Sequence of chain 26.B:
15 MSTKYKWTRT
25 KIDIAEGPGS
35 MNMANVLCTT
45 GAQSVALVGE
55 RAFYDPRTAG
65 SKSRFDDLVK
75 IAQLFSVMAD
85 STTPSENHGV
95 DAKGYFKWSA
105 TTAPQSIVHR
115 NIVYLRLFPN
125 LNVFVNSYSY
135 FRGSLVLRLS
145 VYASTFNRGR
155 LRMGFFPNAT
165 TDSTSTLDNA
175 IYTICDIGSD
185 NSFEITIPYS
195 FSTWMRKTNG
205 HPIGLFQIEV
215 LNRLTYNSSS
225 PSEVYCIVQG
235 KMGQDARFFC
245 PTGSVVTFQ

Binding-site contacts:
Ligand atom C2 contacts residue ALA56 of chain 26.B at 3.8 Å (hydrophobic).
Ligand atom OP2 contacts residue ARG55 of chain 26.B at 2.9 Å (salt-bridge).
Ligand atom P contacts residue THR17 of chain 29.B at 3.9 Å.
Ligand atom C6 contacts residue TYR58 of chain 26.B at 3.8 Å (hydrophobic).
Ligand atom N6 contacts residue TYR58 of chain 26.B at 3.5 Å (h-bond).
Ligand atom C2 contacts residue ARG55 of chain 26.B at 3.1 Å.
Ligand atom O2' contacts residue TYR19 of chain 28.B at 3.7 Å.
Ligand atom N3 contacts residue ARG55 of chain 26.B at 3.2 Å (salt-bridge).
Ligand atom O2 contacts residue TYR58 of chain 26.B at 3.6 Å.
Ligand atom N3 contacts residue TRP21 of chain 29.B at 3.2 Å.
Ligand atom O3' contacts residue TYR19 of chain 28.B at 3.0 Å (h-bond).
Ligand atom O2' contacts residue THR17 of chain 29.B at 2.8 Å.
Ligand atom N1 contacts residue ALA56 of chain 26.B at 3.2 Å (h-bond).
Ligand atom O2' contacts residue ARG55 of chain 26.B at 3.1 Å (salt-bridge).
Ligand atom C5' contacts residue ARG202 of chain 26.A at 3.9 Å.
Ligand atom OP1 contacts residue TYR19 of chain 28.B at 3.6 Å (h-bond).
Ligand atom O2' contacts residue THR44 of chain 26.B at 3.9 Å.
Ligand atom N1 contacts residue ARG68 of chain 26.B at 3.9 Å.
Ligand atom P contacts residue TYR19 of chain 28.B at 4.0 Å.
Ligand atom C2 contacts residue TRP21 of chain 29.B at 3.2 Å (hydrophobic).
Ligand atom O2' contacts residue CYS203 of chain 26.A at 3.3 Å (h-bond).
Ligand atom O4 contacts residue TRP21 of chain 29.B at 3.4 Å.
Ligand atom C4' contacts residue TYR19 of chain 28.B at 3.8 Å (hydrophobic).
Ligand atom O2' contacts residue LEU41 of chain 26.B at 3.8 Å.
Ligand atom C1' contacts residue ARG68 of chain 26.B at 3.8 Å.
Ligand atom O2' contacts residue ARG55 of chain 26.B at 3.8 Å.
Ligand atom OP2 contacts residue ARG202 of chain 26.A at 3.6 Å.
Ligand atom O4' contacts residue ARG68 of chain 26.B at 3.0 Å (salt-bridge).
Ligand atom N1 contacts residue TRP21 of chain 29.B at 3.8 Å.
Ligand atom C2' contacts residue ARG55 of chain 26.B at 3.4 Å.
Ligand atom OP1 contacts residue THR17 of chain 29.B at 3.7 Å.
Ligand atom C2' contacts residue THR17 of chain 29.B at 3.7 Å.
Ligand atom C2 contacts residue TYR58 of chain 26.B at 3.8 Å (hydrophobic).
Ligand atom O2 contacts residue TRP21 of chain 29.B at 2.9 Å.
Ligand atom OP1 contacts residue MET15 of chain 29.B at 3.1 Å.
Ligand atom OP2 contacts residue THR17 of chain 29.B at 3.5 Å.
Ligand atom O4' contacts residue ARG202 of chain 26.A at 3.9 Å.
Ligand atom C1' contacts residue TRP21 of chain 29.B at 3.9 Å (hydrophobic).
Ligand atom N1 contacts residue TYR58 of chain 26.B at 3.5 Å.
Ligand atom C4 contacts residue TRP21 of chain 29.B at 3.7 Å (hydrophobic).

Sequence of chain 28.B:
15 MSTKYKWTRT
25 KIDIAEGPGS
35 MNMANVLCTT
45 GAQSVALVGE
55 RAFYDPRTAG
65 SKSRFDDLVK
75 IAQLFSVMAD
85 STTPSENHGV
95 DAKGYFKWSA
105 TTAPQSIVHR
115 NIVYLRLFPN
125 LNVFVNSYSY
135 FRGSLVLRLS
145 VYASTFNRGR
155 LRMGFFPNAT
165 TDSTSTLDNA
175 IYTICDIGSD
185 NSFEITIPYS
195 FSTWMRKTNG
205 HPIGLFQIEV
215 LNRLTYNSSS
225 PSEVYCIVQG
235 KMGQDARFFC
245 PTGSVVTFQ

Sequence of chain 26.A:
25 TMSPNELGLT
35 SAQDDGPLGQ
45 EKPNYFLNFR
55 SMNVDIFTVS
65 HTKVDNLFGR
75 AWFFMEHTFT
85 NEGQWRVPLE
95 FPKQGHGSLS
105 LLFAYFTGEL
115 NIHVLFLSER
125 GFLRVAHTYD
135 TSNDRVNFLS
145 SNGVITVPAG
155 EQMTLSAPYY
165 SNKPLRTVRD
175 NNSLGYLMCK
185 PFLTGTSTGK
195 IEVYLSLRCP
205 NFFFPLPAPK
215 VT

Sequence of chain 29.B:
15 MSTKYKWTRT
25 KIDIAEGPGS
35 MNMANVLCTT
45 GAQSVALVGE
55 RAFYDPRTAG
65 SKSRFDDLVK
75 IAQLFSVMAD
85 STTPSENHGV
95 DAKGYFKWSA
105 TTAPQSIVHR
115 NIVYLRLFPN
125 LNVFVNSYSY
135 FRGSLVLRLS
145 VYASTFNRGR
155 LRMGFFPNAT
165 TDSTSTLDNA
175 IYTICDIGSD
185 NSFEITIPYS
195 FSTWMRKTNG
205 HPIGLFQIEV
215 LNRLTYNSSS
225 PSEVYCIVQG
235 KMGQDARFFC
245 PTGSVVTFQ

The protein below binds the small molecule below.
Small molecule (SMILES): Nc1ncnc2c1ncn2[C@@H]1O[C@H](CO)[C@@H](O[P](=O)(O)OC[C@H]2O[C@@H](n3ccc(=O)[nH]c3=O)[C@H](O)[C@@H]2O[P](=O)(O)OC[C@H]2O[C@@H](n3ccc(=O)[nH]c3=O)[C@H](O)[C@@H]2O[P](=O)(O)OC[C@H]2O[C@@H](n3ccc(=O)[nH]c3=O)[C@H](O)[C@@H]2O[P](=O)(O)OC[C@H]2O[C@@H](n3ccc(=O)[nH]c3=O)[C@H](O)[C@@H]2O[P](=O)(O)OC[C@H]2O[C@@H](n3ccc(=O)[nH]c3=O)[C@H](O)[C@@H]2O)[C@H]1O